Sequence of chain 1.A:
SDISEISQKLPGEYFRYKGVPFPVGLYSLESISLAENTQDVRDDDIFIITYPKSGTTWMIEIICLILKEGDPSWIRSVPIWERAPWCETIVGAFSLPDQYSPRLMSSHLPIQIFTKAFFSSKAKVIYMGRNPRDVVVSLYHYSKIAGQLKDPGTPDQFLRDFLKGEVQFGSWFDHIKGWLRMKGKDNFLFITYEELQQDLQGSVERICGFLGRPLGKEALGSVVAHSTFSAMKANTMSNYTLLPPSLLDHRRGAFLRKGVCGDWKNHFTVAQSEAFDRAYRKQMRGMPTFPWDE

This protein binds this small molecule.
Small molecule (SMILES): CC(=O)[C@H]1CC[C@H]2[C@@H]3CC=C4C[C@@H](O)CC[C@]4(C)[C@H]3CC[C@]12C

Binding-site contacts:
Ligand atom C15 contacts residue LEU247 of chain 1.A at 3.7 Å (hydrophobic).
Ligand atom C3 contacts residue HIS112 of chain 1.A at 3.7 Å.
Ligand atom C2 contacts residue HIS112 of chain 1.A at 3.9 Å.
Ligand atom C4 contacts residue PHE259 of chain 1.A at 4.1 Å (hydrophobic).
Ligand atom C16 contacts residue TRP85 of chain 1.A at 3.4 Å (hydrophobic).
Ligand atom C9 contacts residue TRP90 of chain 1.A at 4.2 Å (hydrophobic).
Ligand atom C7 contacts residue LEU247 of chain 1.A at 4.4 Å (hydrophobic).
Ligand atom C15 contacts residue TRP85 of chain 1.A at 3.7 Å (hydrophobic).
Ligand atom O3 contacts residue TRP90 of chain 1.A at 3.6 Å.
Ligand atom C21 contacts residue VAL95 of chain 1.A at 3.6 Å (hydrophobic).
Ligand atom C1 contacts residue TRP90 of chain 1.A at 4.3 Å (hydrophobic).
Ligand atom C4 contacts residue TYR146 of chain 1.A at 4.1 Å (hydrophobic).
Ligand atom C19 contacts residue LEU30 of chain 1.A at 3.8 Å (hydrophobic).
Ligand atom C3 contacts residue TRP90 of chain 1.A at 3.4 Å (hydrophobic).
Ligand atom C14 contacts residue TRP85 of chain 1.A at 4.2 Å (hydrophobic).
Ligand atom C18 contacts residue LEU30 of chain 1.A at 3.8 Å (hydrophobic).
Ligand atom O3 contacts residue HIS112 of chain 1.A at 2.7 Å (h-bond).
Ligand atom C16 contacts residue ILE7 of chain 1.A at 3.8 Å (hydrophobic).
Ligand atom C11 contacts residue THR93 of chain 1.A at 3.7 Å.
Ligand atom C1 contacts residue TYR31 of chain 1.A at 3.4 Å (hydrophobic).
Ligand atom C5 contacts residue TRP90 of chain 1.A at 4.3 Å (hydrophobic).
Ligand atom C2 contacts residue TRP90 of chain 1.A at 4.3 Å (hydrophobic).
Ligand atom C10 contacts residue TRP90 of chain 1.A at 4.5 Å (hydrophobic).
Ligand atom C11 contacts residue LEU30 of chain 1.A at 4.4 Å (hydrophobic).
Ligand atom C2 contacts residue TYR31 of chain 1.A at 3.4 Å (hydrophobic).
Ligand atom C1 contacts residue THR93 of chain 1.A at 4.5 Å.
Ligand atom C17 contacts residue TRP85 of chain 1.A at 4.3 Å (hydrophobic).
Ligand atom C7 contacts residue TYR244 of chain 1.A at 3.7 Å (hydrophobic).
Ligand atom C19 contacts residue GLN152 of chain 1.A at 3.6 Å.
Ligand atom C4 contacts residue TRP90 of chain 1.A at 4.2 Å (hydrophobic).
Ligand atom C20 contacts residue ILE7 of chain 1.A at 4.4 Å (hydrophobic).
Ligand atom C19 contacts residue TYR146 of chain 1.A at 4.3 Å (hydrophobic).
Ligand atom C15 contacts residue ILE7 of chain 1.A at 4.3 Å (hydrophobic).
Ligand atom C18 contacts residue LEU251 of chain 1.A at 4.0 Å (hydrophobic).
Ligand atom C12 contacts residue THR93 of chain 1.A at 4.0 Å.
Ligand atom C7 contacts residue TRP85 of chain 1.A at 4.3 Å (hydrophobic).
Ligand atom O20 contacts residue ILE7 of chain 1.A at 3.4 Å.
Ligand atom C6 contacts residue TYR244 of chain 1.A at 3.4 Å (hydrophobic).